Binding-site contacts:
Ligand atom C9 contacts residue PHE283 of chain 1.B at 3.8 Å (hydrophobic).
Ligand atom C23 contacts residue THR242 of chain 1.B at 3.8 Å.
Ligand atom C2 contacts residue PHE283 of chain 1.B at 3.6 Å (hydrophobic).
Ligand atom C25 contacts residue VAL232 of chain 1.B at 3.9 Å (hydrophobic).
Ligand atom C1 contacts residue PHE283 of chain 1.B at 3.4 Å (hydrophobic).
Ligand atom C26 contacts residue PHE283 of chain 1.B at 3.5 Å (hydrophobic).
Ligand atom N6 contacts residue PHE283 of chain 1.B at 3.4 Å.
Ligand atom N3 contacts residue MET267 of chain 1.B at 3.1 Å (h-bond).
Ligand atom C5 contacts residue GLN280 of chain 1.B at 4.0 Å.
Ligand atom N6 contacts residue PHE250 of chain 1.B at 3.9 Å.
Ligand atom C23 contacts residue THR239 of chain 1.B at 3.2 Å.
Ligand atom O17 contacts residue PHE283 of chain 1.B at 3.9 Å.
Ligand atom C16 contacts residue MET267 of chain 1.B at 3.6 Å (hydrophobic).
Ligand atom N4 contacts residue PHE283 of chain 1.B at 3.6 Å.
Ligand atom C25 contacts residue GLN280 of chain 1.B at 3.2 Å.
Ligand atom O17 contacts residue GLN280 of chain 1.B at 2.8 Å (h-bond).
Ligand atom C27 contacts residue MET267 of chain 1.B at 3.5 Å (hydrophobic).
Ligand atom N18 contacts residue ALA243 of chain 1.B at 3.9 Å.
Ligand atom C15 contacts residue MET267 of chain 1.B at 3.5 Å (hydrophobic).
Ligand atom N8 contacts residue MET267 of chain 1.B at 3.2 Å (h-bond).
Ligand atom C22 contacts residue TYR78 of chain 1.B at 4.0 Å (hydrophobic).
Ligand atom N18 contacts residue SER231 of chain 1.B at 3.5 Å.
Ligand atom C23 contacts residue SER231 of chain 1.B at 3.9 Å.
Ligand atom C15 contacts residue GLY279 of chain 1.B at 3.5 Å.
Ligand atom C23 contacts residue ALA243 of chain 1.B at 3.4 Å (hydrophobic).
Ligand atom C16 contacts residue PHE283 of chain 1.B at 3.5 Å (hydrophobic).
Ligand atom N19 contacts residue ALA243 of chain 1.B at 3.7 Å.
Ligand atom N3 contacts residue PHE283 of chain 1.B at 3.4 Å.
Ligand atom C9 contacts residue MET267 of chain 1.B at 3.6 Å (hydrophobic).
Ligand atom C5 contacts residue PHE283 of chain 1.B at 3.9 Å (hydrophobic).
Ligand atom C9 contacts residue TYR247 of chain 1.B at 3.7 Å (hydrophobic).
Ligand atom C30 contacts residue LEU189 of chain 1.B at 3.6 Å (hydrophobic).
Ligand atom C22 contacts residue LEU229 of chain 1.B at 3.9 Å (hydrophobic).
Ligand atom N19 contacts residue THR239 of chain 1.B at 3.4 Å (h-bond).
Ligand atom N18 contacts residue THR242 of chain 1.B at 3.4 Å.
Ligand atom C1 contacts residue MET267 of chain 1.B at 3.4 Å (hydrophobic).
Ligand atom C9 contacts residue GLN280 of chain 1.B at 3.7 Å.
Ligand atom C13 contacts residue LEU189 of chain 1.B at 4.0 Å (hydrophobic).
Ligand atom C5 contacts residue PHE250 of chain 1.B at 4.0 Å (hydrophobic).
Ligand atom C24 contacts residue ILE246 of chain 1.B at 3.9 Å (hydrophobic).

This small molecule binds to this protein.
Small molecule (SMILES): O=C(Nc1ccnn1-c1ccccc1)c1nc(C2CC2)ccc1Nc1cncnc1

Sequence of chain 1.B:
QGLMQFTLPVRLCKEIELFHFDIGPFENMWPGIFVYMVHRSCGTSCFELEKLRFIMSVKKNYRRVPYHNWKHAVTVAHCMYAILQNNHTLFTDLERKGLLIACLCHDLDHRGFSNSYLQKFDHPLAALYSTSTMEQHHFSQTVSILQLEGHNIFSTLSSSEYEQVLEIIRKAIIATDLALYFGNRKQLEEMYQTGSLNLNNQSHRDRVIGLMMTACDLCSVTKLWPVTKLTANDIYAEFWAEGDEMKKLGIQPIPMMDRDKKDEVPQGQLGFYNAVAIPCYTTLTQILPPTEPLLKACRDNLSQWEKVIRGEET